A protein and the small-molecule ligand that binds it are described below.
Small molecule (SMILES): CC(=O)N[C@@H]1[C@@H](O)[C@H](O)[C@@H](CO)O[C@H]1O

Binding-site contacts:
Ligand atom N2 contacts residue ASN109 of chain 1.B at 3.2 Å (h-bond).
Ligand atom C3 contacts residue ASN109 of chain 1.B at 3.7 Å.
Ligand atom O7 contacts residue SER111 of chain 1.B at 3.7 Å.
Ligand atom C4 contacts residue ASN109 of chain 1.B at 4.2 Å.
Ligand atom O7 contacts residue ASN109 of chain 1.B at 3.0 Å (h-bond).
Ligand atom C7 contacts residue SER111 of chain 1.B at 4.3 Å.
Ligand atom O7 contacts residue TRP124 of chain 1.B at 4.2 Å.
Ligand atom O3 contacts residue ASN109 of chain 1.B at 3.6 Å (h-bond).
Ligand atom O5 contacts residue ASN109 of chain 1.B at 2.4 Å (h-bond).
Ligand atom C2 contacts residue ASN109 of chain 1.B at 2.5 Å.
Ligand atom C5 contacts residue ASN109 of chain 1.B at 3.6 Å.
Ligand atom C1 contacts residue ASN109 of chain 1.B at 1.4 Å.
Ligand atom C7 contacts residue ASN109 of chain 1.B at 3.4 Å.

Sequence of chain 1.B:
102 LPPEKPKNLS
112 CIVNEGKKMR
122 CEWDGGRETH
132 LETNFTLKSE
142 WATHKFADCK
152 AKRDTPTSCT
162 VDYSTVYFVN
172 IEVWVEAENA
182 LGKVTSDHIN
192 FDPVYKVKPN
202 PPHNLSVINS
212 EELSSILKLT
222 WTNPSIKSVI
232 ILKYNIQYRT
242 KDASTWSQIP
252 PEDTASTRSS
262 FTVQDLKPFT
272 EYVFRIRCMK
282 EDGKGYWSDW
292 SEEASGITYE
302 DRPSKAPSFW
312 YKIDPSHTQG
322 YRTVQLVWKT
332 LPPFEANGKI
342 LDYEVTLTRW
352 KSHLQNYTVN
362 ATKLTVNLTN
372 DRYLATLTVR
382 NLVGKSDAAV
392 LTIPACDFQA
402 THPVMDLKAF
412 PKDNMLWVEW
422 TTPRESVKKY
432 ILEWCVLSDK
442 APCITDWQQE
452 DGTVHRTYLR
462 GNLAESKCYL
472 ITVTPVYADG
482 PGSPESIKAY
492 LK